Binding-site contacts:
Ligand atom N31 contacts residue PRO29 of chain 1.A at 4.2 Å.
Ligand atom C07 contacts residue LYS28 of chain 1.A at 4.0 Å.
Ligand atom C12 contacts residue PRO29 of chain 1.A at 4.2 Å (hydrophobic).
Ligand atom O04 contacts residue LYS28 of chain 1.A at 3.6 Å.
Ligand atom C13 contacts residue LYS28 of chain 1.A at 3.6 Å.
Ligand atom C15 contacts residue LYS28 of chain 1.A at 3.7 Å.
Ligand atom P02 contacts residue LYS30 of chain 1.A at 4.2 Å.
Ligand atom N19 contacts residue LYS28 of chain 1.A at 4.3 Å.
Ligand atom C12 contacts residue LYS28 of chain 1.A at 4.0 Å.
Ligand atom C15 contacts residue VAL27 of chain 1.A at 3.8 Å (hydrophobic).
Ligand atom C14 contacts residue LYS28 of chain 1.A at 3.7 Å.
Ligand atom C20 contacts residue PRO29 of chain 1.A at 3.6 Å (hydrophobic).
Ligand atom O01 contacts residue LYS30 of chain 1.A at 4.4 Å.
Ligand atom C16 contacts residue LYS28 of chain 1.A at 4.1 Å.
Ligand atom C15 contacts residue GLY26 of chain 1.A at 3.5 Å.
Ligand atom O04 contacts residue LYS30 of chain 1.A at 3.1 Å (salt-bridge).
Ligand atom C09 contacts residue LYS28 of chain 1.A at 3.9 Å.
Ligand atom C28 contacts residue PRO29 of chain 1.A at 4.0 Å (hydrophobic).
Ligand atom C17 contacts residue LYS28 of chain 1.A at 3.8 Å.
Ligand atom N19 contacts residue PRO29 of chain 1.A at 3.6 Å.
Ligand atom C06 contacts residue LYS28 of chain 1.A at 4.0 Å.
Ligand atom C22 contacts residue PRO29 of chain 1.A at 4.0 Å (hydrophobic).
Ligand atom C11 contacts residue LYS28 of chain 1.A at 4.5 Å.
Ligand atom C16 contacts residue GLY26 of chain 1.A at 4.3 Å.
Ligand atom C08 contacts residue LYS28 of chain 1.A at 3.9 Å.
Ligand atom C18 contacts residue LYS28 of chain 1.A at 3.5 Å.
Ligand atom P02 contacts residue LYS28 of chain 1.A at 3.6 Å.
Ligand atom C21 contacts residue PRO29 of chain 1.A at 3.6 Å (hydrophobic).
Ligand atom C32 contacts residue LYS28 of chain 1.A at 3.9 Å.
Ligand atom C33 contacts residue LYS28 of chain 1.A at 3.8 Å.
Ligand atom C05 contacts residue LYS28 of chain 1.A at 4.4 Å.
Ligand atom C14 contacts residue VAL27 of chain 1.A at 3.7 Å (hydrophobic).
Ligand atom C23 contacts residue PRO29 of chain 1.A at 4.5 Å (hydrophobic).
Ligand atom O01 contacts residue LYS28 of chain 1.A at 2.5 Å (salt-bridge).

Sequence of chain 1.A:
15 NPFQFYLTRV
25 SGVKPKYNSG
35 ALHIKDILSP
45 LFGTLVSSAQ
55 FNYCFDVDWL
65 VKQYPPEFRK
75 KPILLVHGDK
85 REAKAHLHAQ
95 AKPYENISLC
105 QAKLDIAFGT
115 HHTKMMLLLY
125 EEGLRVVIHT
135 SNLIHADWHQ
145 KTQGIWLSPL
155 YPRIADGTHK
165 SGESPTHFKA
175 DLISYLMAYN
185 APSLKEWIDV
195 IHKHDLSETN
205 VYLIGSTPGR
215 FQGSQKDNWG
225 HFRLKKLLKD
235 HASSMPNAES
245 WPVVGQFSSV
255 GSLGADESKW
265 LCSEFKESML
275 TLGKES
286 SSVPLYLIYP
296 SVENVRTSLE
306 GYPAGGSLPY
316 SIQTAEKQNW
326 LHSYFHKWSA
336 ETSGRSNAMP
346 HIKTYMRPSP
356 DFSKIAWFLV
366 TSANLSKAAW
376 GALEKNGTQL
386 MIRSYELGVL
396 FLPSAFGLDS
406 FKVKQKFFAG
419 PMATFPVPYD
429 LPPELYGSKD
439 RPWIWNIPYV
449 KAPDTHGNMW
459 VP

A small-molecule ligand and the protein it binds are described below.
Small molecule (SMILES): O=P(O)(O)Cc1ccc(Nc2c(-c3ccccc3)nc3cc(-c4ccccc4)ccn23)cc1